Sequence of chain 12.B:
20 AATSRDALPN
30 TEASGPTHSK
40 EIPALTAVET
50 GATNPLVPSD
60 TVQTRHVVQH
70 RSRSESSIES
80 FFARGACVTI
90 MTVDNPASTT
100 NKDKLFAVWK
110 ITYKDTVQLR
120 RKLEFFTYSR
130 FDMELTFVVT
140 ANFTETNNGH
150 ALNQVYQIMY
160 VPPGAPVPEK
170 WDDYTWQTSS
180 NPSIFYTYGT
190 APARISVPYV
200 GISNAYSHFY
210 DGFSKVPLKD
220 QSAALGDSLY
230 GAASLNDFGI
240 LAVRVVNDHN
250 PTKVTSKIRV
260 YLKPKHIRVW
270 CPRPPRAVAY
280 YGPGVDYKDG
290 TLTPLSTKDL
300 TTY

Binding-site contacts:
Ligand atom C11 contacts residue LEU134 of chain 12.B at 3.8 Å (hydrophobic).
Ligand atom C21 contacts residue PHE237 of chain 12.B at 3.7 Å (hydrophobic).
Ligand atom C7 contacts residue VAL196 of chain 12.B at 3.5 Å (hydrophobic).
Ligand atom O16 contacts residue MET132 of chain 12.B at 3.6 Å.
Ligand atom C13 contacts residue MET132 of chain 12.B at 3.8 Å (hydrophobic).
Ligand atom C14 contacts residue MET132 of chain 12.B at 3.5 Å (hydrophobic).
Ligand atom O24 contacts residue TYR112 of chain 12.B at 3.8 Å.
Ligand atom C3 contacts residue ALA24 of chain 12.D at 3.5 Å (hydrophobic).
Ligand atom C7 contacts residue TYR159 of chain 12.B at 3.7 Å (hydrophobic).
Ligand atom C3 contacts residue TYR159 of chain 12.B at 3.7 Å (hydrophobic).
Ligand atom C4 contacts residue ALA24 of chain 12.D at 3.5 Å (hydrophobic).
Ligand atom C14 contacts residue VAL199 of chain 12.B at 3.8 Å (hydrophobic).
Ligand atom C19 contacts residue PHE237 of chain 12.B at 3.5 Å (hydrophobic).
Ligand atom C1 contacts residue ILE183 of chain 12.B at 3.5 Å (hydrophobic).
Ligand atom C15 contacts residue MET132 of chain 12.B at 3.6 Å (hydrophobic).
Ligand atom C20 contacts residue PHE237 of chain 12.B at 3.4 Å (hydrophobic).
Ligand atom C26 contacts residue THR111 of chain 12.B at 3.6 Å.
Ligand atom C20 contacts residue TYR112 of chain 12.B at 3.4 Å (hydrophobic).
Ligand atom C4 contacts residue ILE194 of chain 12.B at 3.8 Å (hydrophobic).
Ligand atom N6 contacts residue VAL196 of chain 12.B at 3.8 Å.
Ligand atom C13 contacts residue PHE237 of chain 12.B at 3.7 Å (hydrophobic).
Ligand atom C8 contacts residue VAL196 of chain 12.B at 3.7 Å (hydrophobic).
Ligand atom C5 contacts residue TYR159 of chain 12.B at 3.7 Å (hydrophobic).
Ligand atom C21 contacts residue TYR112 of chain 12.B at 3.4 Å (hydrophobic).
Ligand atom C1 contacts residue ILE157 of chain 12.B at 3.4 Å (hydrophobic).
Ligand atom O25 contacts residue THR111 of chain 12.B at 3.4 Å (h-bond).
Ligand atom C23 contacts residue PHE237 of chain 12.B at 3.8 Å (hydrophobic).
Ligand atom N4 contacts residue LEU240 of chain 12.B at 3.3 Å.
Ligand atom C8 contacts residue TYR159 of chain 12.B at 3.5 Å (hydrophobic).
Ligand atom C5 contacts residue ILE194 of chain 12.B at 3.8 Å (hydrophobic).
Ligand atom N3 contacts residue LEU240 of chain 12.B at 3.4 Å.
Ligand atom C4 contacts residue TYR159 of chain 12.B at 3.7 Å (hydrophobic).
Ligand atom C26 contacts residue LYS113 of chain 12.B at 3.7 Å.
Ligand atom C18 contacts residue PHE237 of chain 12.B at 3.8 Å (hydrophobic).
Ligand atom C3 contacts residue PRO181 of chain 12.B at 3.7 Å (hydrophobic).
Ligand atom C27 contacts residue ASP236 of chain 12.B at 3.6 Å.
Ligand atom C12 contacts residue VAL199 of chain 12.B at 3.7 Å (hydrophobic).
Ligand atom C10 contacts residue MET132 of chain 12.B at 3.7 Å (hydrophobic).
Ligand atom C23 contacts residue TYR112 of chain 12.B at 3.3 Å (hydrophobic).
Ligand atom O25 contacts residue TYR112 of chain 12.B at 3.4 Å.

This protein binds this small molecule.
Small molecule (SMILES): CCOC(=O)c1ccc(OCCCCC2CCN(c3ccc(C)nn3)CC2)cc1

Sequence of chain 12.D:
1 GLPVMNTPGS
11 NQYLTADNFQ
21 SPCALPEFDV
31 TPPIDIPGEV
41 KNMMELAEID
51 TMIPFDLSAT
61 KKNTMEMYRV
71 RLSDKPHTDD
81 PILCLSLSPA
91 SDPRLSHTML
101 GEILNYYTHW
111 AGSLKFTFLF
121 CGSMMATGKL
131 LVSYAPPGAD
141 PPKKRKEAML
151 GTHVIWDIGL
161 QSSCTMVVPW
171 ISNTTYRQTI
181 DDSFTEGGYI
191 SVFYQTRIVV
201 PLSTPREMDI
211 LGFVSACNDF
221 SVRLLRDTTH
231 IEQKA